This small molecule binds to this protein.
Small molecule (SMILES): CC(=O)NCCCC[C@H](NC(=O)CNC(=O)[C@H](CCCN=C(N)N)NC(=O)CNC(=O)[C@@H](N)CS)C(=O)NCC=O

Sequence of chain 1.A:
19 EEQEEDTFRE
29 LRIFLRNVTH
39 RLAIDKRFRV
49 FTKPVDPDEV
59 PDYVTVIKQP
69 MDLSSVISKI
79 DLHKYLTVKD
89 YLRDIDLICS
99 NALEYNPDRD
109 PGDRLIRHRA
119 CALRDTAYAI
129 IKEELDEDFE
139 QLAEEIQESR

Binding-site contacts:
Ligand atom O contacts residue TYR103 of chain 1.A at 3.7 Å.
Ligand atom CG contacts residue TYR103 of chain 1.A at 4.0 Å (hydrophobic).
Ligand atom CA contacts residue ASP60 of chain 1.A at 3.6 Å.
Ligand atom CB contacts residue GLU102 of chain 1.A at 3.7 Å.
Ligand atom N contacts residue ASP60 of chain 1.A at 2.8 Å (salt-bridge).
Ligand atom CB contacts residue ASP60 of chain 1.A at 3.4 Å.
Ligand atom C contacts residue TYR103 of chain 1.A at 3.6 Å (hydrophobic).
Ligand atom CE contacts residue ASN104 of chain 1.A at 3.8 Å.
Ligand atom CH contacts residue ILE114 of chain 1.A at 3.4 Å (hydrophobic).
Ligand atom CA contacts residue GLU102 of chain 1.A at 3.2 Å.
Ligand atom CA contacts residue TYR103 of chain 1.A at 3.4 Å (hydrophobic).
Ligand atom N contacts residue TYR103 of chain 1.A at 2.6 Å (h-bond).
Ligand atom C contacts residue TYR103 of chain 1.A at 3.8 Å (hydrophobic).
Ligand atom C contacts residue TYR103 of chain 1.A at 4.0 Å (hydrophobic).
Ligand atom CA contacts residue TYR103 of chain 1.A at 3.7 Å (hydrophobic).
Ligand atom SG contacts residue PRO105 of chain 1.A at 4.0 Å.
Ligand atom CA contacts residue VAL64 of chain 1.A at 3.8 Å (hydrophobic).
Ligand atom O contacts residue PRO105 of chain 1.A at 3.5 Å.
Ligand atom CH contacts residue VAL53 of chain 1.A at 3.6 Å (hydrophobic).
Ligand atom CH contacts residue ASN104 of chain 1.A at 4.0 Å.
Ligand atom CB contacts residue TYR103 of chain 1.A at 3.6 Å (hydrophobic).
Ligand atom NZ contacts residue VAL53 of chain 1.A at 3.6 Å.
Ligand atom N contacts residue VAL64 of chain 1.A at 4.0 Å.
Ligand atom CA contacts residue ASP60 of chain 1.A at 3.6 Å.
Ligand atom CH3 contacts residue PHE49 of chain 1.A at 3.9 Å (hydrophobic).
Ligand atom CG contacts residue ASN104 of chain 1.A at 3.8 Å.
Ligand atom CH3 contacts residue VAL53 of chain 1.A at 3.6 Å (hydrophobic).
Ligand atom OH contacts residue ILE114 of chain 1.A at 3.5 Å.
Ligand atom NZ contacts residue ILE114 of chain 1.A at 3.6 Å.
Ligand atom N contacts residue GLU102 of chain 1.A at 4.1 Å.
Ligand atom N contacts residue GLU102 of chain 1.A at 3.9 Å.
Ligand atom OH contacts residue ASN104 of chain 1.A at 3.0 Å (h-bond).
Ligand atom N contacts residue TYR103 of chain 1.A at 3.6 Å (h-bond).
Ligand atom CB contacts residue PRO105 of chain 1.A at 4.0 Å (hydrophobic).
Ligand atom CA contacts residue PRO105 of chain 1.A at 3.7 Å (hydrophobic).
Ligand atom N contacts residue PRO105 of chain 1.A at 3.9 Å.
Ligand atom O contacts residue PRO105 of chain 1.A at 3.6 Å.
Ligand atom CH3 contacts residue VAL48 of chain 1.A at 4.0 Å (hydrophobic).
Ligand atom C contacts residue ASP60 of chain 1.A at 3.7 Å.
Ligand atom CH3 contacts residue ILE114 of chain 1.A at 3.7 Å (hydrophobic).